Binding-site contacts:
Ligand atom C2 contacts residue ASN546 of chain 1.B at 2.6 Å.
Ligand atom C3 contacts residue ARG543 of chain 1.B at 4.5 Å.
Ligand atom C8 contacts residue ASN546 of chain 1.B at 3.9 Å.
Ligand atom O3 contacts residue ARG543 of chain 1.B at 3.4 Å (salt-bridge).
Ligand atom C7 contacts residue ARG543 of chain 1.B at 4.2 Å.
Ligand atom O6 contacts residue THR548 of chain 1.B at 3.5 Å.
Ligand atom C2 contacts residue ARG543 of chain 1.B at 4.4 Å.
Ligand atom O6 contacts residue ASN546 of chain 1.B at 4.5 Å.
Ligand atom C4 contacts residue ASN546 of chain 1.B at 4.3 Å.
Ligand atom N2 contacts residue ASN546 of chain 1.B at 2.9 Å (h-bond).
Ligand atom O7 contacts residue ASN751 of chain 1.B at 4.0 Å.
Ligand atom O7 contacts residue ARG543 of chain 1.B at 3.1 Å (salt-bridge).
Ligand atom C7 contacts residue ASN546 of chain 1.B at 3.7 Å.
Ligand atom C5 contacts residue ASN546 of chain 1.B at 3.6 Å.
Ligand atom C1 contacts residue ASN546 of chain 1.B at 1.5 Å.
Ligand atom C3 contacts residue ASN546 of chain 1.B at 3.8 Å.
Ligand atom O5 contacts residue ASN546 of chain 1.B at 2.4 Å (h-bond).

This protein binds this small molecule.
Small molecule (SMILES): CC(=O)N[C@@H]1[C@@H](O)[C@H](O)[C@@H](CO)O[C@H]1O

Sequence of chain 1.B:
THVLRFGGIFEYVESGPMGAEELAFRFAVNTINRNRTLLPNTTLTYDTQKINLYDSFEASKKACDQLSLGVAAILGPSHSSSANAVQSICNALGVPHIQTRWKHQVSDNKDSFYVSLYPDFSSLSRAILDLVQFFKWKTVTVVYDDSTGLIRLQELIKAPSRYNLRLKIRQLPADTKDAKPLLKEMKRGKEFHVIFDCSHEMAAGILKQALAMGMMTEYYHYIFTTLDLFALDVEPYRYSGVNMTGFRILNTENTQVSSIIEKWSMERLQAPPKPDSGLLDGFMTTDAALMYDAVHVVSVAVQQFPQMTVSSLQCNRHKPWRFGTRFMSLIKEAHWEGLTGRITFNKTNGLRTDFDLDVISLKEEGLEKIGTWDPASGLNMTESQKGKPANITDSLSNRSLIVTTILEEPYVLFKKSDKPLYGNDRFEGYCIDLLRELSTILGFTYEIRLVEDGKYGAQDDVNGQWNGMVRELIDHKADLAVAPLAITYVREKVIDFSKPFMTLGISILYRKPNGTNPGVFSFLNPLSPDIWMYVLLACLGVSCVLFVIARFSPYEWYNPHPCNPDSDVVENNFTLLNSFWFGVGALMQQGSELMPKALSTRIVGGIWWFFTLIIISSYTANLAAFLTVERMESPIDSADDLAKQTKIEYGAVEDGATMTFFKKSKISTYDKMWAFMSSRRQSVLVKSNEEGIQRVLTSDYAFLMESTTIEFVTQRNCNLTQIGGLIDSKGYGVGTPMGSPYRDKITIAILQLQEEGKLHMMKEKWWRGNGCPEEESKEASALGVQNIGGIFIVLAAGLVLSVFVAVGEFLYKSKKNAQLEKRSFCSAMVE